Binding-site contacts:
Ligand atom C05 contacts residue PHE253 of chain 1.F at 3.5 Å (hydrophobic).
Ligand atom C45 contacts residue TRP56 of chain 1.F at 3.8 Å (hydrophobic).
Ligand atom C45 contacts residue LEU224 of chain 1.F at 3.6 Å (hydrophobic).
Ligand atom C36 contacts residue LEU224 of chain 1.F at 3.5 Å (hydrophobic).
Ligand atom C31 contacts residue LYS220 of chain 1.F at 3.2 Å.
Ligand atom C32 contacts residue LEU411 of chain 1.F at 3.9 Å (hydrophobic).
Ligand atom C37 contacts residue LEU224 of chain 1.F at 3.8 Å (hydrophobic).
Ligand atom C06 contacts residue LYS220 of chain 1.F at 3.5 Å.
Ligand atom N10 contacts residue TYR168 of chain 1.F at 3.8 Å.
Ligand atom F01 contacts residue LEU411 of chain 1.F at 3.6 Å.
Ligand atom C32 contacts residue LEU407 of chain 1.F at 3.8 Å (hydrophobic).
Ligand atom C21 contacts residue SER54 of chain 1.F at 3.3 Å.
Ligand atom C47 contacts residue TYR243 of chain 1.F at 3.6 Å (hydrophobic).
Ligand atom C33 contacts residue LEU164 of chain 1.F at 3.6 Å (hydrophobic).
Ligand atom O05 contacts residue TYR243 of chain 1.F at 3.7 Å.
Ligand atom C43 contacts residue CYS249 of chain 1.F at 3.4 Å (hydrophobic).
Ligand atom C05 contacts residue LYS220 of chain 1.F at 3.6 Å.
Ligand atom C06 contacts residue PHE253 of chain 1.F at 3.6 Å (hydrophobic).
Ligand atom F02 contacts residue TYR168 of chain 1.F at 3.3 Å.
Ligand atom F01 contacts residue TYR171 of chain 1.F at 3.8 Å.
Ligand atom C30 contacts residue LYS220 of chain 1.F at 3.7 Å.
Ligand atom C27 contacts residue LEU164 of chain 1.F at 3.6 Å (hydrophobic).
Ligand atom C40 contacts residue TYR168 of chain 1.F at 3.4 Å (hydrophobic).
Ligand atom C42 contacts residue PHE253 of chain 1.F at 3.6 Å (hydrophobic).
Ligand atom C38 contacts residue GLU161 of chain 1.F at 3.9 Å.
Ligand atom N03 contacts residue LYS220 of chain 1.F at 3.1 Å (salt-bridge).
Ligand atom C43 contacts residue PHE253 of chain 1.F at 3.7 Å (hydrophobic).
Ligand atom C37 contacts residue TYR228 of chain 1.F at 3.5 Å (hydrophobic).
Ligand atom C41 contacts residue LYS225 of chain 1.F at 3.7 Å.
Ligand atom O04 contacts residue PRO160 of chain 1.F at 3.8 Å.
Ligand atom C26 contacts residue LEU164 of chain 1.F at 3.7 Å (hydrophobic).
Ligand atom C48 contacts residue MET256 of chain 1.F at 3.8 Å (hydrophobic).
Ligand atom C41 contacts residue GLU161 of chain 1.F at 3.9 Å.
Ligand atom C07 contacts residue TRP56 of chain 1.F at 3.6 Å (hydrophobic).
Ligand atom F01 contacts residue LEU167 of chain 1.F at 3.2 Å.
Ligand atom C36 contacts residue TYR228 of chain 1.F at 3.5 Å (hydrophobic).
Ligand atom C13 contacts residue LYS220 of chain 1.F at 3.2 Å.
Ligand atom C21 contacts residue TYR228 of chain 1.F at 3.9 Å (hydrophobic).
Ligand atom C02 contacts residue TRP56 of chain 1.F at 3.8 Å (hydrophobic).
Ligand atom O02 contacts residue LYS220 of chain 1.F at 2.6 Å (salt-bridge).

The protein below binds the small molecule below.
Small molecule (SMILES): Cc1cc(-n2nc3c(c2-n2ccn(-c4ccc5c(cnn5C)c4F)c2=O)[C@H](C)N(C(=O)c2cc4cc([C@H]5CCOC(C)(C)C5)ccc4n2[C@@]2(c4noc(=O)[nH]4)C[C@@H]2C)CC3)cc(C)c1F

Sequence of chain 1.F:
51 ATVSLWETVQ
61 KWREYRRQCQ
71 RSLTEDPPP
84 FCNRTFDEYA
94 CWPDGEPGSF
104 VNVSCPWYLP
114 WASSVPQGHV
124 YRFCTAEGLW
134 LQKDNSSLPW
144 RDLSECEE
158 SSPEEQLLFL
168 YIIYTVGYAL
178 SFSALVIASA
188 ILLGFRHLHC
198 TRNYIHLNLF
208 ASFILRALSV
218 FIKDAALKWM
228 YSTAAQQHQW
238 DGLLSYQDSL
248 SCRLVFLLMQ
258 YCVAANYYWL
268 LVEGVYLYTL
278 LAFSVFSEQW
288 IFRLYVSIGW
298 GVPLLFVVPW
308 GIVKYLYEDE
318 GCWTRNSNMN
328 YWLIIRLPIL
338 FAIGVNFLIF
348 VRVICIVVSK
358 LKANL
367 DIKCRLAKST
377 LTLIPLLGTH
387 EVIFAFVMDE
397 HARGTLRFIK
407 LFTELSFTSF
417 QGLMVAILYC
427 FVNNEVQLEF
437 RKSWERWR